This protein binds this small molecule.
Small molecule (SMILES): CC(=O)N[C@@H]1[C@@H](O)[C@H](O)[C@@H](CO)O[C@H]1O

Sequence of chain 1.I:
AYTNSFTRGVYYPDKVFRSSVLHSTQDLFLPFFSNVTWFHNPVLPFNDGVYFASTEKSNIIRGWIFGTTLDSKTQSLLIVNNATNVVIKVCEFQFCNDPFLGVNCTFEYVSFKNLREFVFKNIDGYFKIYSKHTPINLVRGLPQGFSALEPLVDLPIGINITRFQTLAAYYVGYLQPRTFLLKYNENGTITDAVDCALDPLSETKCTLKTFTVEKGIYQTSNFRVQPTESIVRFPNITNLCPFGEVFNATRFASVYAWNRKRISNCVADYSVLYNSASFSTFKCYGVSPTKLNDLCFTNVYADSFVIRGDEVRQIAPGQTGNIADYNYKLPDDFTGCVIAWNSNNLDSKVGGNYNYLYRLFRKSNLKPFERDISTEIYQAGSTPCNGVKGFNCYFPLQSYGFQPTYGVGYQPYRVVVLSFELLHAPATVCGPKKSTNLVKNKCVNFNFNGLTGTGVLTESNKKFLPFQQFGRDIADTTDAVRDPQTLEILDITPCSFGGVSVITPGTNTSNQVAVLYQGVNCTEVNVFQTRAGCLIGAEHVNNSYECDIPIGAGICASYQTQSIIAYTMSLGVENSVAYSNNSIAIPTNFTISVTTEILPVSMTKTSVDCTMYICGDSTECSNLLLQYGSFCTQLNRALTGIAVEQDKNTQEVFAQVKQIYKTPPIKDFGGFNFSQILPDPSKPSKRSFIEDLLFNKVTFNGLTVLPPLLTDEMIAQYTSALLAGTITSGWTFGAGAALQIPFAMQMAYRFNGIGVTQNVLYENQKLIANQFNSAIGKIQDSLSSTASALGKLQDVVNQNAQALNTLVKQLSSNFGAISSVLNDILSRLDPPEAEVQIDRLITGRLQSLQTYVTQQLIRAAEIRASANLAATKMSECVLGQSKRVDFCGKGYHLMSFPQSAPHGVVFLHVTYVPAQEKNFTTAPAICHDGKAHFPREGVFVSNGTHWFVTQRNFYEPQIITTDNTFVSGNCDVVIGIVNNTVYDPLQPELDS

Binding-site contacts:
Ligand atom C5 contacts residue ASN264 of chain 1.I at 3.7 Å.
Ligand atom C8 contacts residue GLU263 of chain 1.I at 4.0 Å.
Ligand atom C7 contacts residue ASN264 of chain 1.I at 3.2 Å.
Ligand atom C1 contacts residue ASN264 of chain 1.I at 1.4 Å.
Ligand atom C3 contacts residue ASN264 of chain 1.I at 3.8 Å.
Ligand atom O6 contacts residue LYS540 of chain 1.H at 3.8 Å.
Ligand atom N2 contacts residue ASN264 of chain 1.I at 2.9 Å (h-bond).
Ligand atom C8 contacts residue ASN264 of chain 1.I at 3.9 Å.
Ligand atom O5 contacts residue ASN264 of chain 1.I at 2.4 Å (h-bond).
Ligand atom C2 contacts residue ASN264 of chain 1.I at 2.5 Å.
Ligand atom C6 contacts residue LYS540 of chain 1.H at 4.0 Å.
Ligand atom C1 contacts residue LYS540 of chain 1.H at 4.4 Å.
Ligand atom C4 contacts residue ASN264 of chain 1.I at 4.2 Å.
Ligand atom C5 contacts residue LYS540 of chain 1.H at 4.0 Å.
Ligand atom O5 contacts residue LYS540 of chain 1.H at 3.9 Å.
Ligand atom O7 contacts residue ASN264 of chain 1.I at 3.5 Å (h-bond).

Sequence of chain 1.H:
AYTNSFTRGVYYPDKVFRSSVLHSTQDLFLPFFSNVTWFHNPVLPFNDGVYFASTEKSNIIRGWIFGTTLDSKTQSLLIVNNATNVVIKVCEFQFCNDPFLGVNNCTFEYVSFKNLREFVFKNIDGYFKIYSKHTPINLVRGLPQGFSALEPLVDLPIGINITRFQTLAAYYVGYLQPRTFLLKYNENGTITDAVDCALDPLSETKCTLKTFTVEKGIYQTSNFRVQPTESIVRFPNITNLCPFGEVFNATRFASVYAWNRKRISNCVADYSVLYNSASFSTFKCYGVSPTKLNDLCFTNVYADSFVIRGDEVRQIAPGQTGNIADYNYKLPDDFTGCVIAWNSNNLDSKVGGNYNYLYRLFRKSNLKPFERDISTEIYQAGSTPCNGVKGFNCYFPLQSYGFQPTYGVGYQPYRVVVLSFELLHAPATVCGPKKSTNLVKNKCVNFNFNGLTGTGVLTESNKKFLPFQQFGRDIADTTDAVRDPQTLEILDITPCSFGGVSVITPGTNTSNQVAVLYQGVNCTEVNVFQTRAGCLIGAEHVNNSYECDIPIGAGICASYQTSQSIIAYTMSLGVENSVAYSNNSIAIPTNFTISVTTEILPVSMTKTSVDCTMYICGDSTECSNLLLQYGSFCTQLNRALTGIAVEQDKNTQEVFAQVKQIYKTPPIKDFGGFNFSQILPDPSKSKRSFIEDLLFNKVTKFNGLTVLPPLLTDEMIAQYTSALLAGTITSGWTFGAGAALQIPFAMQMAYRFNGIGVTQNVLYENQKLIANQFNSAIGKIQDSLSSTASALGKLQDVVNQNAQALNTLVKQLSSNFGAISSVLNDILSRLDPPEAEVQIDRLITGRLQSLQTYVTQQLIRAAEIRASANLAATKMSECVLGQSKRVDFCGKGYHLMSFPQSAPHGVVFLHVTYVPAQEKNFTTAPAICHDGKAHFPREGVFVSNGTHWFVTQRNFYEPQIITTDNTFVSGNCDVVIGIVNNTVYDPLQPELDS